Sequence of chain 1.D:
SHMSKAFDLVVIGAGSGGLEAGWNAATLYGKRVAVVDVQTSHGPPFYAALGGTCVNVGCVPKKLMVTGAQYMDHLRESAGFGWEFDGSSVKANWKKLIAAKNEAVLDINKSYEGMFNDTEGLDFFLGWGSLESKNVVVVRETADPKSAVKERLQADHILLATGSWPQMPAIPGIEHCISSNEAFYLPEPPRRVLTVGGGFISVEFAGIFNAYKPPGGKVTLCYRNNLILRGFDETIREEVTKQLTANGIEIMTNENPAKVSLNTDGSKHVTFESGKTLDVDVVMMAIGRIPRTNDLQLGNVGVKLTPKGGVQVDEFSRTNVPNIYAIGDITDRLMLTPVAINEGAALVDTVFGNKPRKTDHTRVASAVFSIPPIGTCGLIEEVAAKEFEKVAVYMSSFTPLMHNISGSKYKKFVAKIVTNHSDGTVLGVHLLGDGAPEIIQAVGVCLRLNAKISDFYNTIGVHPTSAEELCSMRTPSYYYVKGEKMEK

Binding-site contacts:
Ligand atom BRA contacts residue SER17 of chain 1.D at 4.1 Å.
Ligand atom O contacts residue MET116 of chain 1.D at 3.5 Å (h-bond).
Ligand atom CAB contacts residue LEU123 of chain 1.D at 3.7 Å (hydrophobic).
Ligand atom C contacts residue MET116 of chain 1.D at 3.8 Å (hydrophobic).
Ligand atom CA contacts residue MET116 of chain 1.D at 4.0 Å (hydrophobic).
Ligand atom CAH contacts residue TYR113 of chain 1.D at 4.1 Å (hydrophobic).
Ligand atom CAC contacts residue MET116 of chain 1.D at 3.8 Å (hydrophobic).
Ligand atom CAF contacts residue TYR113 of chain 1.D at 3.9 Å (hydrophobic).
Ligand atom CAB contacts residue LEU20 of chain 1.D at 4.1 Å (hydrophobic).
Ligand atom CA contacts residue TRP24 of chain 1.D at 3.9 Å (hydrophobic).
Ligand atom BRA contacts residue GLY52 of chain 1.D at 3.0 Å.
Ligand atom CAH contacts residue LEU20 of chain 1.D at 3.7 Å (hydrophobic).
Ligand atom CAW contacts residue GLU21 of chain 1.D at 4.1 Å.
Ligand atom CAC contacts residue TYR113 of chain 1.D at 4.0 Å (hydrophobic).
Ligand atom CAA contacts residue LEU123 of chain 1.D at 4.1 Å (hydrophobic).
Ligand atom BRA contacts residue GLY16 of chain 1.D at 4.0 Å.
Ligand atom CAQ contacts residue LEU20 of chain 1.D at 3.9 Å (hydrophobic).
Ligand atom CAR contacts residue SER17 of chain 1.D at 4.0 Å.
Ligand atom BRA contacts residue LEU20 of chain 1.D at 3.8 Å.
Ligand atom CAD contacts residue TRP24 of chain 1.D at 3.9 Å (hydrophobic).
Ligand atom CAU contacts residue GLU21 of chain 1.D at 3.8 Å.
Ligand atom CAR contacts residue GLU21 of chain 1.D at 3.0 Å.
Ligand atom CAB contacts residue PHE117 of chain 1.D at 3.7 Å (hydrophobic).
Ligand atom CAJ contacts residue LEU20 of chain 1.D at 4.2 Å (hydrophobic).
Ligand atom CAS contacts residue GLU21 of chain 1.D at 3.3 Å.
Ligand atom CAI contacts residue LEU20 of chain 1.D at 3.6 Å (hydrophobic).
Ligand atom CAF contacts residue MET116 of chain 1.D at 3.6 Å (hydrophobic).
Ligand atom BRA contacts residue VAL56 of chain 1.D at 4.0 Å.
Ligand atom CAA contacts residue TRP24 of chain 1.D at 3.9 Å (hydrophobic).
Ligand atom CAW contacts residue TRP24 of chain 1.D at 3.3 Å (hydrophobic).
Ligand atom CAA contacts residue LEU20 of chain 1.D at 3.5 Å (hydrophobic).
Ligand atom CAB contacts residue TRP24 of chain 1.D at 4.1 Å (hydrophobic).
Ligand atom CAQ contacts residue SER17 of chain 1.D at 3.5 Å.
Ligand atom CAR contacts residue LEU20 of chain 1.D at 4.2 Å (hydrophobic).
Ligand atom NAT contacts residue GLU21 of chain 1.D at 2.7 Å (salt-bridge).
Ligand atom CAD contacts residue LEU20 of chain 1.D at 3.4 Å (hydrophobic).
Ligand atom BRA contacts residue TYR113 of chain 1.D at 3.8 Å.
Ligand atom CAU contacts residue TRP24 of chain 1.D at 4.1 Å (hydrophobic).
Ligand atom CAQ contacts residue GLY16 of chain 1.D at 4.3 Å.
Ligand atom CAI contacts residue TYR113 of chain 1.D at 3.5 Å (hydrophobic).

This small molecule binds to this protein.
Small molecule (SMILES): COC(=O)CN1C(C)=Nc2ccc(Br)cc2[C@@H]1c1ccccc1